The small molecule below binds the protein below.
Small molecule (SMILES): CC(C)C[C@H](NC(=O)OC[C@@H]1C[C@H]2C=CC[C@H](C2)C1)C(=O)N[C@@H](C[C@@H]1CCNC1=O)C(O)S(=O)(=O)O

Binding-site contacts:
Ligand atom C13 contacts residue Y8V1 of chain 1.D at 0.1 Å.
Ligand atom C29 contacts residue Y8V1 of chain 1.D at 0.3 Å.
Ligand atom C08 contacts residue Y8V1 of chain 1.D at 0.2 Å.
Ligand atom C07 contacts residue Y8V1 of chain 1.D at 0.1 Å.
Ligand atom C05 contacts residue Y8V1 of chain 1.D at 0.0 Å.
Ligand atom N11 contacts residue HIS168 of chain 1.A at 3.0 Å (h-bond).
Ligand atom C26 contacts residue Y8V1 of chain 1.D at 0.1 Å.
Ligand atom C09 contacts residue Y8V1 of chain 1.D at 0.3 Å.
Ligand atom O10 contacts residue CYS149 of chain 1.A at 2.6 Å (h-bond).
Ligand atom C09 contacts residue CYS149 of chain 1.A at 1.8 Å (hydrophobic).
Ligand atom C15 contacts residue Y8V1 of chain 1.D at 0.1 Å.
Ligand atom N03 contacts residue GLU170 of chain 1.A at 3.0 Å (salt-bridge).
Ligand atom O20 contacts residue Y8V1 of chain 1.D at 0.1 Å (h-bond).
Ligand atom O31 contacts residue GLU170 of chain 1.A at 3.0 Å (salt-bridge).
Ligand atom C02 contacts residue Y8V1 of chain 1.D at 0.1 Å.
Ligand atom O31 contacts residue Y8V1 of chain 1.D at 0.1 Å (h-bond).
Ligand atom N03 contacts residue Y8V1 of chain 1.D at 0.1 Å (h-bond).
Ligand atom C12 contacts residue Y8V1 of chain 1.D at 0.2 Å.
Ligand atom O32 contacts residue Y8V1 of chain 1.D at 0.4 Å (h-bond).
Ligand atom C25 contacts residue Y8V1 of chain 1.D at 0.1 Å.
Ligand atom C22 contacts residue Y8V1 of chain 1.D at 0.1 Å.
Ligand atom N18 contacts residue Y8V1 of chain 1.D at 0.1 Å (h-bond).
Ligand atom C16 contacts residue Y8V1 of chain 1.D at 0.1 Å.
Ligand atom C27 contacts residue Y8V1 of chain 1.D at 0.1 Å.
Ligand atom C08 contacts residue CYS149 of chain 1.A at 2.7 Å (hydrophobic).
Ligand atom C17 contacts residue Y8V1 of chain 1.D at 0.0 Å.
Ligand atom N11 contacts residue CYS149 of chain 1.A at 2.9 Å (h-bond).
Ligand atom N11 contacts residue Y8V1 of chain 1.D at 0.1 Å (h-bond).
Ligand atom C14 contacts residue Y8V1 of chain 1.D at 0.1 Å.
Ligand atom C06 contacts residue Y8V1 of chain 1.D at 0.0 Å.
Ligand atom C21 contacts residue Y8V1 of chain 1.D at 0.1 Å.
Ligand atom C04 contacts residue Y8V1 of chain 1.D at 0.0 Å.
Ligand atom C23 contacts residue Y8V1 of chain 1.D at 0.1 Å.
Ligand atom C24 contacts residue Y8V1 of chain 1.D at 0.2 Å.
Ligand atom O01 contacts residue HIS167 of chain 1.A at 2.8 Å (h-bond).
Ligand atom C28 contacts residue Y8V1 of chain 1.D at 0.2 Å.
Ligand atom C19 contacts residue Y8V1 of chain 1.D at 0.1 Å.
Ligand atom O01 contacts residue Y8V1 of chain 1.D at 0.1 Å (h-bond).
Ligand atom C30 contacts residue Y8V1 of chain 1.D at 0.5 Å.
Ligand atom O10 contacts residue Y8V1 of chain 1.D at 1.2 Å.

Sequence of chain 1.A:
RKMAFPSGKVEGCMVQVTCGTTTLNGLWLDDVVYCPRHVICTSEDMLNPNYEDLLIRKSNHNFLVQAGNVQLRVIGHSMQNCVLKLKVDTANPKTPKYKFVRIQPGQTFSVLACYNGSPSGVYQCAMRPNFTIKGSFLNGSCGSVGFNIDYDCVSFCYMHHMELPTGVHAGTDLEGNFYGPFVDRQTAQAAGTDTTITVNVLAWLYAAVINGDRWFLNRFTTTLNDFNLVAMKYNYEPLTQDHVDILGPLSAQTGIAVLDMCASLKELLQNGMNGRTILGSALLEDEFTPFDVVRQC